Binding-site contacts:
Ligand atom C contacts residue ILE825 of chain 4.A at 4.4 Å (hydrophobic).
Ligand atom CG contacts residue ASN881 of chain 4.A at 3.7 Å.
Ligand atom OD2 contacts residue ARG832 of chain 4.A at 3.0 Å (salt-bridge).
Ligand atom CB contacts residue ASN881 of chain 4.A at 3.5 Å.
Ligand atom OD1 contacts residue ARG880 of chain 4.A at 4.1 Å.
Ligand atom O contacts residue ILE825 of chain 4.A at 3.9 Å.
Ligand atom C contacts residue ASN881 of chain 4.A at 3.8 Å.
Ligand atom CB contacts residue LYS773 of chain 4.A at 3.5 Å.
Ligand atom OD1 contacts residue ILE829 of chain 4.A at 4.4 Å.
Ligand atom OD1 contacts residue ARG832 of chain 4.A at 2.7 Å (salt-bridge).
Ligand atom C contacts residue MET769 of chain 4.A at 3.9 Å (hydrophobic).
Ligand atom N contacts residue ARG587 of chain 4.A at 3.2 Å (salt-bridge).
Ligand atom CG contacts residue LYS773 of chain 4.A at 3.4 Å.
Ligand atom CG contacts residue ARG880 of chain 4.A at 4.3 Å.
Ligand atom CG contacts residue ARG832 of chain 4.A at 3.3 Å.
Ligand atom CG contacts residue ILE829 of chain 4.A at 4.2 Å (hydrophobic).
Ligand atom O contacts residue ARG587 of chain 4.A at 2.5 Å (salt-bridge).
Ligand atom OD2 contacts residue ASN881 of chain 4.A at 3.6 Å.
Ligand atom N contacts residue ASN881 of chain 4.A at 2.9 Å (h-bond).
Ligand atom OD2 contacts residue ARG880 of chain 4.A at 3.7 Å.
Ligand atom N contacts residue MET616 of chain 4.A at 4.5 Å.
Ligand atom OXT contacts residue MET769 of chain 4.A at 4.0 Å.
Ligand atom O contacts residue PRO591 of chain 4.A at 3.9 Å.
Ligand atom CA contacts residue ASN881 of chain 4.A at 3.6 Å.
Ligand atom OXT contacts residue ASN881 of chain 4.A at 2.8 Å (h-bond).
Ligand atom OD2 contacts residue MET879 of chain 4.A at 3.8 Å.
Ligand atom CG contacts residue ILE825 of chain 4.A at 4.4 Å (hydrophobic).
Ligand atom CA contacts residue ARG587 of chain 4.A at 4.2 Å.
Ligand atom CA contacts residue ILE825 of chain 4.A at 3.9 Å (hydrophobic).
Ligand atom OD2 contacts residue ILE829 of chain 4.A at 4.4 Å.
Ligand atom OD2 contacts residue LYS773 of chain 4.A at 2.6 Å (salt-bridge).
Ligand atom OD1 contacts residue ILE825 of chain 4.A at 4.0 Å.
Ligand atom OXT contacts residue ARG587 of chain 4.A at 3.1 Å (salt-bridge).
Ligand atom CB contacts residue MET769 of chain 4.A at 3.9 Å (hydrophobic).
Ligand atom C contacts residue ARG587 of chain 4.A at 3.5 Å.
Ligand atom CB contacts residue ILE829 of chain 4.A at 4.2 Å (hydrophobic).
Ligand atom O contacts residue MET769 of chain 4.A at 3.6 Å.
Ligand atom CB contacts residue ILE825 of chain 4.A at 3.9 Å (hydrophobic).

This small molecule binds to this protein.
Small molecule (SMILES): N[C@@H](CC(=O)O)C(=O)O

Sequence of chain 4.A:
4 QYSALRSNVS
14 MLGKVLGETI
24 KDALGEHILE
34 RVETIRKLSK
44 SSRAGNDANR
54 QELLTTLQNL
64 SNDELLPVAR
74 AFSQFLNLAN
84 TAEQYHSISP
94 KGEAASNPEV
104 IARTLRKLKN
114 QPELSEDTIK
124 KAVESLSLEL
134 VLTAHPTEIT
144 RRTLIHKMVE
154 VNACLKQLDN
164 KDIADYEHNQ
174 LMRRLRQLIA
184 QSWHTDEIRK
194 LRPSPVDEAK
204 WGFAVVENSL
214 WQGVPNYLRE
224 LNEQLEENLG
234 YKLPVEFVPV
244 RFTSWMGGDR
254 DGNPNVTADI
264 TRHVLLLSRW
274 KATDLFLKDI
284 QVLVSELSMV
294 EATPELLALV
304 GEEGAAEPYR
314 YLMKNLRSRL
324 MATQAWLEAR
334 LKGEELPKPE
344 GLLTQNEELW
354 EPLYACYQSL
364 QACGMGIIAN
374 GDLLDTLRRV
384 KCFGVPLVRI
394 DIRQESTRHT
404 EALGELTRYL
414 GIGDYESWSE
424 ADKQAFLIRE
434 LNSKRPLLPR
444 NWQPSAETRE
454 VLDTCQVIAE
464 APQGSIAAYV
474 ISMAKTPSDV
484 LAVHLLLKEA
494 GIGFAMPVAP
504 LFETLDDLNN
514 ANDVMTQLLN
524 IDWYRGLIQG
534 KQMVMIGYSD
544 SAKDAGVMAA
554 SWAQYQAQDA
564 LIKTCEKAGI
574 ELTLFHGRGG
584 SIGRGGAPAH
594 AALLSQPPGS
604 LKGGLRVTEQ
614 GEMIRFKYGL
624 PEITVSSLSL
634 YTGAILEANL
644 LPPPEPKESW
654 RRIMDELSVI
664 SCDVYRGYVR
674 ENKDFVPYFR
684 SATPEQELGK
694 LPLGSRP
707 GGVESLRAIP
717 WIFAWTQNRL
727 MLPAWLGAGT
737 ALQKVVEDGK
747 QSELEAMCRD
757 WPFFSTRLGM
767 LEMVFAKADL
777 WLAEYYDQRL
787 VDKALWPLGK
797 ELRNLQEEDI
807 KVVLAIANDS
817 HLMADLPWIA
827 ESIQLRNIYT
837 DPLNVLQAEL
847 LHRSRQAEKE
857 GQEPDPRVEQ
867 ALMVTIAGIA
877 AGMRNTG